Binding-site contacts:
Ligand atom O7 contacts residue LEU121 of chain 1.A at 3.6 Å.
Ligand atom O3 contacts residue LEU121 of chain 1.A at 3.9 Å.
Ligand atom N2 contacts residue ASN321 of chain 1.A at 2.9 Å (h-bond).
Ligand atom C1 contacts residue ILE109 of chain 1.A at 4.3 Å (hydrophobic).
Ligand atom C8 contacts residue LEU121 of chain 1.A at 3.9 Å (hydrophobic).
Ligand atom O6 contacts residue THR111 of chain 1.A at 3.3 Å (h-bond).
Ligand atom C8 contacts residue PHE122 of chain 1.A at 3.2 Å (hydrophobic).
Ligand atom C5 contacts residue ARG108 of chain 1.A at 3.8 Å.
Ligand atom C2 contacts residue ASN321 of chain 1.A at 2.5 Å.
Ligand atom C8 contacts residue ASN321 of chain 1.A at 3.6 Å.
Ligand atom C1 contacts residue ARG108 of chain 1.A at 3.7 Å.
Ligand atom O7 contacts residue ALA120 of chain 1.A at 4.2 Å.
Ligand atom C4 contacts residue ASN321 of chain 1.A at 4.3 Å.
Ligand atom C4 contacts residue ARG108 of chain 1.A at 4.1 Å.
Ligand atom O5 contacts residue ARG108 of chain 1.A at 2.8 Å (salt-bridge).
Ligand atom C4 contacts residue ILE109 of chain 1.A at 3.9 Å (hydrophobic).
Ligand atom O3 contacts residue GLY110 of chain 1.A at 3.6 Å.
Ligand atom O5 contacts residue ASN321 of chain 1.A at 2.3 Å (h-bond).
Ligand atom C3 contacts residue ASN321 of chain 1.A at 3.8 Å.
Ligand atom C7 contacts residue ASN321 of chain 1.A at 3.5 Å.
Ligand atom C3 contacts residue ILE109 of chain 1.A at 3.4 Å (hydrophobic).
Ligand atom C8 contacts residue ILE109 of chain 1.A at 3.3 Å (hydrophobic).
Ligand atom C6 contacts residue ARG108 of chain 1.A at 3.2 Å.
Ligand atom C7 contacts residue LEU121 of chain 1.A at 4.0 Å (hydrophobic).
Ligand atom C5 contacts residue ASN321 of chain 1.A at 3.6 Å.
Ligand atom O6 contacts residue GLN119 of chain 1.A at 4.0 Å.
Ligand atom O6 contacts residue ARG108 of chain 1.A at 3.8 Å.
Ligand atom C1 contacts residue ASN321 of chain 1.A at 1.5 Å.
Ligand atom O3 contacts residue ILE109 of chain 1.A at 2.8 Å (h-bond).
Ligand atom C2 contacts residue ILE109 of chain 1.A at 3.3 Å (hydrophobic).
Ligand atom O6 contacts residue GLY110 of chain 1.A at 3.7 Å.
Ligand atom C6 contacts residue THR111 of chain 1.A at 3.2 Å.
Ligand atom O7 contacts residue ASN321 of chain 1.A at 4.3 Å.
Ligand atom O7 contacts residue LEU313 of chain 1.A at 3.7 Å.
Ligand atom C6 contacts residue GLY110 of chain 1.A at 3.5 Å.
Ligand atom O7 contacts residue PHE122 of chain 1.A at 3.3 Å (h-bond).
Ligand atom C7 contacts residue ILE109 of chain 1.A at 4.1 Å (hydrophobic).
Ligand atom O5 contacts residue ILE109 of chain 1.A at 4.2 Å.
Ligand atom C7 contacts residue PHE122 of chain 1.A at 3.8 Å (hydrophobic).
Ligand atom N2 contacts residue ILE109 of chain 1.A at 4.1 Å.

Sequence of chain 1.A:
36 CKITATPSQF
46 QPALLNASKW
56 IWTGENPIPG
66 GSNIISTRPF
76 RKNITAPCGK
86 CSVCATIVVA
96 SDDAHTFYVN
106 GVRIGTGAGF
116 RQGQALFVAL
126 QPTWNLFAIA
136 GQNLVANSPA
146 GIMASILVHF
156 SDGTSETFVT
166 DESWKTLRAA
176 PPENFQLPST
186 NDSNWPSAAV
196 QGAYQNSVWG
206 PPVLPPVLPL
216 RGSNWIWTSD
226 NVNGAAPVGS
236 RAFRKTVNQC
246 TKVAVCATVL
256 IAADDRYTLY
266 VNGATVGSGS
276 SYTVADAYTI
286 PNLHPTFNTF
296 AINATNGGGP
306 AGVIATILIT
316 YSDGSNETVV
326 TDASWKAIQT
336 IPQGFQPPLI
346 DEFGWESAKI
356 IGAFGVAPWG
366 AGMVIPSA

This small molecule binds to this protein.
Small molecule (SMILES): CC(=O)N[C@H]1[C@H](O[C@H]2[C@H](O)[C@@H](NC(C)=O)CO[C@@H]2CO)O[C@H](CO)[C@@H](O)[C@@H]1O